A small-molecule ligand and the protein it binds are described below.
Small molecule (SMILES): CC(=O)N[C@@H]1[C@@H](O)[C@H](O)[C@@H](CO)O[C@H]1O

Binding-site contacts:
Ligand atom C7 contacts residue ASN297 of chain 1.E at 3.9 Å.
Ligand atom C1 contacts residue ASN297 of chain 1.E at 1.4 Å.
Ligand atom O7 contacts residue ASN297 of chain 1.E at 4.0 Å.
Ligand atom C3 contacts residue ASN297 of chain 1.E at 3.8 Å.
Ligand atom C7 contacts residue VAL446 of chain 1.E at 4.2 Å (hydrophobic).
Ligand atom O7 contacts residue ARG444 of chain 1.E at 4.1 Å.
Ligand atom O7 contacts residue VAL446 of chain 1.E at 3.4 Å.
Ligand atom C2 contacts residue ARG444 of chain 1.E at 4.4 Å.
Ligand atom C6 contacts residue GLN295 of chain 1.E at 3.8 Å.
Ligand atom C1 contacts residue ARG444 of chain 1.E at 4.5 Å.
Ligand atom O5 contacts residue GLN295 of chain 1.E at 4.5 Å.
Ligand atom C4 contacts residue ASN297 of chain 1.E at 4.2 Å.
Ligand atom C5 contacts residue ASN297 of chain 1.E at 3.7 Å.
Ligand atom N2 contacts residue ARG444 of chain 1.E at 3.3 Å (salt-bridge).
Ligand atom N2 contacts residue ASN297 of chain 1.E at 2.9 Å (h-bond).
Ligand atom O6 contacts residue GLN295 of chain 1.E at 4.3 Å.
Ligand atom C2 contacts residue ASN297 of chain 1.E at 2.5 Å.
Ligand atom O5 contacts residue ASN297 of chain 1.E at 2.4 Å (h-bond).
Ligand atom C7 contacts residue ARG444 of chain 1.E at 3.4 Å.
Ligand atom C8 contacts residue ARG444 of chain 1.E at 3.4 Å.

Sequence of chain 1.E:
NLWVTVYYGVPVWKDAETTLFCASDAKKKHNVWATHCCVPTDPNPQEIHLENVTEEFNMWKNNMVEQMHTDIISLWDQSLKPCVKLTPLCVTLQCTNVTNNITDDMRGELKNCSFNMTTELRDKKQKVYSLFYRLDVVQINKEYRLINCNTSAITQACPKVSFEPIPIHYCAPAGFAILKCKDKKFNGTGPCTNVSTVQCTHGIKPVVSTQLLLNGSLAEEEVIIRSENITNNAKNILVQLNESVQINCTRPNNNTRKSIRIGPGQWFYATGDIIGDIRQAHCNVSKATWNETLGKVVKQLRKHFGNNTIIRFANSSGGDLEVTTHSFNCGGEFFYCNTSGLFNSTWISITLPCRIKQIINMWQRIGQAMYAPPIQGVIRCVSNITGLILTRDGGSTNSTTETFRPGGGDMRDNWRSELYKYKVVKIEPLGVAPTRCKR